Sequence of chain 1.A:
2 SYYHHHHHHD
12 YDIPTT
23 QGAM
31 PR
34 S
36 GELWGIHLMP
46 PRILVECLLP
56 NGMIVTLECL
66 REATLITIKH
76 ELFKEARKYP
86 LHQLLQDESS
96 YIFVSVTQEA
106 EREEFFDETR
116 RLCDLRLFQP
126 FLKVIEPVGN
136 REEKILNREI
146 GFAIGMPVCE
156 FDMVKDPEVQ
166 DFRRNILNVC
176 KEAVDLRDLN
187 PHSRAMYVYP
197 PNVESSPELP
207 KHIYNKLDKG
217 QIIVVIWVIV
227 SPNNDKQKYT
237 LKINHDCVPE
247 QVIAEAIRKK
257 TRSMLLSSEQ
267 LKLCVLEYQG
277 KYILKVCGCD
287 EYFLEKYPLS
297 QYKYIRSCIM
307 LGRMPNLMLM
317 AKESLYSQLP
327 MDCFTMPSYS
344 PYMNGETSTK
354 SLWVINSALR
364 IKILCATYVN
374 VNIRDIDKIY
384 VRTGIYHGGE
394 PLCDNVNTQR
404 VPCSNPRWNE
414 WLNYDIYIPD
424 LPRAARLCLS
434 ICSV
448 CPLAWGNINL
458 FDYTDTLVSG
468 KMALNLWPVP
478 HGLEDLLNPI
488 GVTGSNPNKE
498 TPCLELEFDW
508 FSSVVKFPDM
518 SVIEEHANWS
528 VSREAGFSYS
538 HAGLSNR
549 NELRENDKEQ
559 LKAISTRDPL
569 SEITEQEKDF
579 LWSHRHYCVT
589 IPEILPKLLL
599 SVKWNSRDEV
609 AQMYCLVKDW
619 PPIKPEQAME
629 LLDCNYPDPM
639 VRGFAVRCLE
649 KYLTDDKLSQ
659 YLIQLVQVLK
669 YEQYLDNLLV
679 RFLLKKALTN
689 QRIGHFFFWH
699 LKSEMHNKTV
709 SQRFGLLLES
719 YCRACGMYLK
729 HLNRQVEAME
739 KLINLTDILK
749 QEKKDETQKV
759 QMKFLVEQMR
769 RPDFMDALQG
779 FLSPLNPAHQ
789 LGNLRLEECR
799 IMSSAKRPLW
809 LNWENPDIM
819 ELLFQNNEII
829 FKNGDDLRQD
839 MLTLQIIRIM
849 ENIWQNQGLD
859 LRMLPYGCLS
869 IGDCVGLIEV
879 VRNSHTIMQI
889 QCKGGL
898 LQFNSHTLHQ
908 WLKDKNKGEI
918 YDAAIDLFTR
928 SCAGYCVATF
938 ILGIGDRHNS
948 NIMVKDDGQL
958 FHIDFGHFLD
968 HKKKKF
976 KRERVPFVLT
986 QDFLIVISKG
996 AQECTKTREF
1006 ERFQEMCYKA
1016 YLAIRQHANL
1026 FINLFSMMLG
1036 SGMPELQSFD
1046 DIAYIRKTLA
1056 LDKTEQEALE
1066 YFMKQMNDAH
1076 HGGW

This small molecule binds to this protein.
Small molecule (SMILES): O=C(NO)c1ccccc1

Binding-site contacts:
Ligand atom N contacts residue MET886 of chain 1.A at 4.3 Å.
Ligand atom O2 contacts residue ASN946 of chain 1.A at 3.1 Å (h-bond).
Ligand atom N contacts residue ASN946 of chain 1.A at 4.0 Å.
Ligand atom N contacts residue SER947 of chain 1.A at 4.3 Å.